A protein and the small-molecule ligand that binds it are described below.
Small molecule (SMILES): CC(=O)N[C@@H]1[C@@H](O)[C@H](O)[C@@H](CO)O[C@H]1O

Sequence of chain 1.B:
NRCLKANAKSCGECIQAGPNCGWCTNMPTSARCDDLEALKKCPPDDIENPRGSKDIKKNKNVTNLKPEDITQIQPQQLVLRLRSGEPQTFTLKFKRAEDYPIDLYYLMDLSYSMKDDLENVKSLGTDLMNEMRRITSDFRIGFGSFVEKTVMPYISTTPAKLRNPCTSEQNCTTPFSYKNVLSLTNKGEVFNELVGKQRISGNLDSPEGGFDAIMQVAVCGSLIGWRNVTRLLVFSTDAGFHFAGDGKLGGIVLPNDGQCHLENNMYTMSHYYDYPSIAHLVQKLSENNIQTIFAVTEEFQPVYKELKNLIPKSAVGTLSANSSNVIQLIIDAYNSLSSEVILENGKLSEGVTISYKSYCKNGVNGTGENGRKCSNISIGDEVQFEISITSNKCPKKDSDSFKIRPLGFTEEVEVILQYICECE

Binding-site contacts:
Ligand atom C8 contacts residue ASN141 of chain 1.B at 3.5 Å.
Ligand atom C3 contacts residue ASN343 of chain 1.B at 3.9 Å.
Ligand atom C1 contacts residue ASN141 of chain 1.B at 3.8 Å.
Ligand atom N2 contacts residue SER345 of chain 1.B at 3.6 Å.
Ligand atom C5 contacts residue SER345 of chain 1.B at 4.0 Å.
Ligand atom C6 contacts residue ASN343 of chain 1.B at 4.2 Å.
Ligand atom C7 contacts residue ASN141 of chain 1.B at 3.9 Å.
Ligand atom C1 contacts residue SER345 of chain 1.B at 3.7 Å.
Ligand atom C1 contacts residue ASN343 of chain 1.B at 1.4 Å.
Ligand atom C2 contacts residue SER345 of chain 1.B at 4.1 Å.
Ligand atom N2 contacts residue ASN343 of chain 1.B at 3.2 Å (h-bond).
Ligand atom O5 contacts residue SER345 of chain 1.B at 4.4 Å.
Ligand atom N2 contacts residue ASN141 of chain 1.B at 3.5 Å (h-bond).
Ligand atom C2 contacts residue ASN343 of chain 1.B at 2.6 Å.
Ligand atom O6 contacts residue ASN343 of chain 1.B at 3.7 Å.
Ligand atom C2 contacts residue ASN141 of chain 1.B at 4.2 Å.
Ligand atom C3 contacts residue SER345 of chain 1.B at 4.2 Å.
Ligand atom C4 contacts residue ASN343 of chain 1.B at 4.2 Å.
Ligand atom C5 contacts residue ASN343 of chain 1.B at 3.4 Å.
Ligand atom C7 contacts residue ASN343 of chain 1.B at 4.1 Å.
Ligand atom O5 contacts residue ASN343 of chain 1.B at 2.1 Å (h-bond).
Ligand atom O6 contacts residue ALA342 of chain 1.B at 4.1 Å.